The small molecule below binds the protein below.
Small molecule (SMILES): CC(=O)N[C@H]1[C@H](O[C@H]2[C@H](O)[C@@H](NC(C)=O)CO[C@@H]2CO)O[C@H](CO)[C@@H](O)[C@@H]1O

Binding-site contacts:
Ligand atom O7 contacts residue HIS368 of chain 1.A at 4.5 Å.
Ligand atom C6 contacts residue ILE370 of chain 1.A at 4.0 Å (hydrophobic).
Ligand atom O5 contacts residue ILE370 of chain 1.A at 3.7 Å.
Ligand atom O4 contacts residue THR367 of chain 1.A at 4.0 Å.
Ligand atom C1 contacts residue ASN365 of chain 1.A at 1.4 Å.
Ligand atom O7 contacts residue THR367 of chain 1.A at 4.2 Å.
Ligand atom C8 contacts residue ASN365 of chain 1.A at 4.4 Å.
Ligand atom C3 contacts residue ASN365 of chain 1.A at 3.8 Å.
Ligand atom C5 contacts residue ILE370 of chain 1.A at 4.5 Å (hydrophobic).
Ligand atom C5 contacts residue ASN365 of chain 1.A at 3.7 Å.
Ligand atom N2 contacts residue GLY366 of chain 1.A at 4.3 Å.
Ligand atom C7 contacts residue ASN365 of chain 1.A at 4.1 Å.
Ligand atom O5 contacts residue ASN365 of chain 1.A at 2.4 Å (h-bond).
Ligand atom N2 contacts residue ASN365 of chain 1.A at 2.9 Å (h-bond).
Ligand atom C3 contacts residue THR367 of chain 1.A at 4.4 Å.
Ligand atom C2 contacts residue ASN365 of chain 1.A at 2.5 Å.
Ligand atom C4 contacts residue ASN365 of chain 1.A at 4.3 Å.

Sequence of chain 1.A:
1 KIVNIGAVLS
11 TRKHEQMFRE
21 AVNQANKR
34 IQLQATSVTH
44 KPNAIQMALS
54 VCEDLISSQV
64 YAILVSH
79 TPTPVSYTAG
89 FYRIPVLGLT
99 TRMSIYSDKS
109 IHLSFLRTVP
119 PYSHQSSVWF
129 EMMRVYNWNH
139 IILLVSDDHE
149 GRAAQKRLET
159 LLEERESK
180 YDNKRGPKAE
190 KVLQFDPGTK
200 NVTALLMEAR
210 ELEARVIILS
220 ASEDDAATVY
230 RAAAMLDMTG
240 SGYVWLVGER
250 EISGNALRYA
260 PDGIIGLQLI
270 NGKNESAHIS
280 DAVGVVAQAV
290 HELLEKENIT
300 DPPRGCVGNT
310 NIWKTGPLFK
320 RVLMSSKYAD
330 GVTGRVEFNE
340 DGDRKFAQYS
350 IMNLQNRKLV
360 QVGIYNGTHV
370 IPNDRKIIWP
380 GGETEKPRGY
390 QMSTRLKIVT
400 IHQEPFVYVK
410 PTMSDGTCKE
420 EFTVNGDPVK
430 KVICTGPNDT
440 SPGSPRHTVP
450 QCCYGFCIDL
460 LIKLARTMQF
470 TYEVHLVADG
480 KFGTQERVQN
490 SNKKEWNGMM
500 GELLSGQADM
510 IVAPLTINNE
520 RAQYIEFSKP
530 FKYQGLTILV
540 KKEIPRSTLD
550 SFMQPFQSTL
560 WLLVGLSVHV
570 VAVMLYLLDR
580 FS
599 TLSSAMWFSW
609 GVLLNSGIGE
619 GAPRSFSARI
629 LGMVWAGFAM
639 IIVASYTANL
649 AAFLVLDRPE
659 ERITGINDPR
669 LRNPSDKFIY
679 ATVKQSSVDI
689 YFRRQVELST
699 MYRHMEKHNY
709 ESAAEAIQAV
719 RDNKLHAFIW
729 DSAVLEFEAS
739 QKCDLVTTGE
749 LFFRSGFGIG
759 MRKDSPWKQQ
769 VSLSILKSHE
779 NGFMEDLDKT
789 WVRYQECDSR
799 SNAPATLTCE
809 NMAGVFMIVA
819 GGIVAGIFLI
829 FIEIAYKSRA